Sequence of chain 1.E:
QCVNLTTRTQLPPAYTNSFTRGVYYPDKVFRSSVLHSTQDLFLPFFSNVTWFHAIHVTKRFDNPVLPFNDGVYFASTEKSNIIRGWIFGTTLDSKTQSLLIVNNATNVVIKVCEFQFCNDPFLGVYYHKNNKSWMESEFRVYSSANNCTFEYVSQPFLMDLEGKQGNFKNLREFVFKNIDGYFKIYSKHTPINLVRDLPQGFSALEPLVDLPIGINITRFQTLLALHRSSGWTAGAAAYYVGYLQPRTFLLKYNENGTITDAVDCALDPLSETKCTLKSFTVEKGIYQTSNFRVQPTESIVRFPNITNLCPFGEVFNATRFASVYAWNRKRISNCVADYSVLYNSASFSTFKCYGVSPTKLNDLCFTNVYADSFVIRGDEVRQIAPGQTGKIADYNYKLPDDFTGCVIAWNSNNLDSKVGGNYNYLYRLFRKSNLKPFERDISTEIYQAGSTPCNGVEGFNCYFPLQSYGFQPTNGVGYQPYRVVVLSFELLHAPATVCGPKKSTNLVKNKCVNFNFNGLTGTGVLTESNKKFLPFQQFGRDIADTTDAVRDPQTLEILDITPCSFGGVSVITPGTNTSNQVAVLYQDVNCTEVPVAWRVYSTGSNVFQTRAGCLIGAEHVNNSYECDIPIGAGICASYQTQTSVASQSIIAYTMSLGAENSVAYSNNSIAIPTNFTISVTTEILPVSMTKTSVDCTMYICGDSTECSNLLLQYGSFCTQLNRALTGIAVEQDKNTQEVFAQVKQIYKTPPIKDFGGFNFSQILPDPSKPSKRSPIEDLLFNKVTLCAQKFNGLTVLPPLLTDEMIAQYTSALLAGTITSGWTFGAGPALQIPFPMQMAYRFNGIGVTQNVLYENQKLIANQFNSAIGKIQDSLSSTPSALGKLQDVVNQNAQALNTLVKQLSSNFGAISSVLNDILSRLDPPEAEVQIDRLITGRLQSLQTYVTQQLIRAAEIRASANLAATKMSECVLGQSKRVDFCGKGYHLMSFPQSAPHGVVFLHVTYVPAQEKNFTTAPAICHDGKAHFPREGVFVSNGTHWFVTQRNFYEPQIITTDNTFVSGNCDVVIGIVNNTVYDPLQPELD

A small-molecule ligand and the protein it binds are described below.
Small molecule (SMILES): CC(=O)N[C@H]1[C@H](O[C@H]2[C@H](O)[C@@H](NC(C)=O)CO[C@@H]2CO)O[C@H](CO)[C@@H](O)[C@@H]1O

Binding-site contacts:
Ligand atom O7 contacts residue GLU268 of chain 1.E at 3.7 Å.
Ligand atom C5 contacts residue ASN269 of chain 1.E at 3.7 Å.
Ligand atom C8 contacts residue ASN269 of chain 1.E at 4.2 Å.
Ligand atom N2 contacts residue ASN269 of chain 1.E at 2.7 Å (h-bond).
Ligand atom C4 contacts residue ASN269 of chain 1.E at 4.3 Å.
Ligand atom C1 contacts residue ASN269 of chain 1.E at 1.4 Å.
Ligand atom C2 contacts residue ASN269 of chain 1.E at 2.5 Å.
Ligand atom O5 contacts residue ASN269 of chain 1.E at 2.5 Å (h-bond).
Ligand atom C3 contacts residue ASN269 of chain 1.E at 3.8 Å.
Ligand atom O7 contacts residue ASN269 of chain 1.E at 3.3 Å (h-bond).
Ligand atom C7 contacts residue ASN269 of chain 1.E at 3.2 Å.